Binding-site contacts:
Ligand atom C4 contacts residue ASN1072 of chain 1.C at 4.2 Å.
Ligand atom C1 contacts residue ASN1072 of chain 1.C at 1.4 Å.
Ligand atom O6 contacts residue PHE1077 of chain 1.C at 4.0 Å.
Ligand atom C2 contacts residue ASN1072 of chain 1.C at 2.4 Å.
Ligand atom O7 contacts residue ASN1072 of chain 1.C at 3.2 Å (h-bond).
Ligand atom C5 contacts residue ASN1072 of chain 1.C at 3.7 Å.
Ligand atom O5 contacts residue PHE1077 of chain 1.C at 4.0 Å.
Ligand atom C2 contacts residue THR1074 of chain 1.C at 4.4 Å.
Ligand atom C3 contacts residue THR1074 of chain 1.C at 4.4 Å.
Ligand atom C6 contacts residue HIS1075 of chain 1.C at 4.2 Å.
Ligand atom C5 contacts residue HIS1075 of chain 1.C at 3.8 Å.
Ligand atom O5 contacts residue THR1074 of chain 1.C at 4.2 Å.
Ligand atom C6 contacts residue PHE1077 of chain 1.C at 3.6 Å (hydrophobic).
Ligand atom O5 contacts residue ASN1072 of chain 1.C at 2.4 Å (h-bond).
Ligand atom O5 contacts residue HIS1075 of chain 1.C at 4.5 Å.
Ligand atom C7 contacts residue ASN1072 of chain 1.C at 3.2 Å.
Ligand atom C8 contacts residue ASN1072 of chain 1.C at 4.4 Å.
Ligand atom C5 contacts residue THR1074 of chain 1.C at 4.1 Å.
Ligand atom N2 contacts residue ASN1072 of chain 1.C at 2.9 Å (h-bond).
Ligand atom C3 contacts residue ASN1072 of chain 1.C at 3.8 Å.
Ligand atom C1 contacts residue THR1074 of chain 1.C at 3.7 Å.

A small-molecule ligand and the protein it binds are described below.
Small molecule (SMILES): CC(=O)N[C@@H]1[C@@H](O)[C@H](O)[C@@H](CO)O[C@H]1O

Sequence of chain 1.C:
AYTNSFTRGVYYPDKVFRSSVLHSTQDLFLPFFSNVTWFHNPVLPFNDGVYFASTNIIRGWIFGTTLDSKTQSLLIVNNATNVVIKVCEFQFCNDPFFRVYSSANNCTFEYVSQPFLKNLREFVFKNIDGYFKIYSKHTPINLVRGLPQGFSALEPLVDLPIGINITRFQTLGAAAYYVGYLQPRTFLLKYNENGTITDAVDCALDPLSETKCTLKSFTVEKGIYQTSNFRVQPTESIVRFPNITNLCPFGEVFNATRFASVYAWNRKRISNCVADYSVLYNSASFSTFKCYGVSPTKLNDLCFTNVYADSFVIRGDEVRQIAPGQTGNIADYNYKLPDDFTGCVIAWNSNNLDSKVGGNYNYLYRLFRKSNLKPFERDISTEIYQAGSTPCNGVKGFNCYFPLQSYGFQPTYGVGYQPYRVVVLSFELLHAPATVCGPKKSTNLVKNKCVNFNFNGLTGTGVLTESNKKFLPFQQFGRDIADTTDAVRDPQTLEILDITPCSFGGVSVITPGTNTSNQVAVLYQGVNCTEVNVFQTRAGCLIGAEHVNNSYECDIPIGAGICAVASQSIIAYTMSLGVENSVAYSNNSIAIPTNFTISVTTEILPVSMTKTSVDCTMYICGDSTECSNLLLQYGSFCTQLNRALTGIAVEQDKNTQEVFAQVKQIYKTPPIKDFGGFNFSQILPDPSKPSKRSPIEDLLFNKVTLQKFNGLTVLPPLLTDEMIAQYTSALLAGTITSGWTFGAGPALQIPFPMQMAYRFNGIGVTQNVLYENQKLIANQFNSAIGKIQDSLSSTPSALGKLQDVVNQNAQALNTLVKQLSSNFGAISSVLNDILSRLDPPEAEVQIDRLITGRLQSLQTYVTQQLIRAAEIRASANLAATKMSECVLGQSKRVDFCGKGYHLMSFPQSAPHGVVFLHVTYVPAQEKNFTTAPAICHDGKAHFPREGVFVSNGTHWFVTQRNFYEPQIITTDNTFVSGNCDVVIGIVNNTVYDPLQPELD